The protein below binds the small molecule below.
Small molecule (SMILES): COC1=C(OC)C(=O)C(C/C=C(/C)CCC=C(C)CC/C=C(/C)CC/C=C(\C)CC/C=C(\C)CC/C=C(\C)CC/C=C(/C)CCC=C(C)CCC=C(C)CCC=C(C)C)=C(C)C1=O

Binding-site contacts:
Ligand atom C14 contacts residue ALA18 of chain 1.Z at 4.2 Å (hydrophobic).
Ligand atom C1 contacts residue THR21 of chain 1.Z at 4.2 Å.
Ligand atom O1 contacts residue ASP51 of chain 1.Z at 3.8 Å.
Ligand atom C8 contacts residue LEU55 of chain 1.Z at 3.6 Å (hydrophobic).
Ligand atom C2 contacts residue PHE224 of chain 1.Z at 4.0 Å (hydrophobic).
Ligand atom O1 contacts residue PHE224 of chain 1.Z at 4.1 Å.
Ligand atom C9 contacts residue ALA52 of chain 1.Z at 4.0 Å (hydrophobic).
Ligand atom CM2 contacts residue ARG25 of chain 1.Z at 3.5 Å.
Ligand atom C4 contacts residue PHE224 of chain 1.Z at 3.8 Å (hydrophobic).
Ligand atom C15 contacts residue MET225 of chain 1.Z at 3.5 Å (hydrophobic).
Ligand atom C14 contacts residue MET225 of chain 1.Z at 4.0 Å (hydrophobic).
Ligand atom C15 contacts residue LEU14 of chain 1.Z at 3.6 Å (hydrophobic).
Ligand atom C12 contacts residue MET225 of chain 1.Z at 3.6 Å (hydrophobic).
Ligand atom C8 contacts residue ALA52 of chain 1.Z at 4.2 Å (hydrophobic).
Ligand atom C13 contacts residue MET225 of chain 1.Z at 3.8 Å (hydrophobic).
Ligand atom O4 contacts residue PHE224 of chain 1.Z at 4.0 Å.
Ligand atom C14 contacts residue ALA52 of chain 1.Z at 4.1 Å (hydrophobic).
Ligand atom CM5 contacts residue PHE220 of chain 1.Z at 3.4 Å (hydrophobic).
Ligand atom C18 contacts residue LEU15 of chain 1.Z at 4.1 Å (hydrophobic).
Ligand atom C7 contacts residue LEU55 of chain 1.Z at 3.9 Å (hydrophobic).
Ligand atom O2 contacts residue ARG25 of chain 1.Z at 3.4 Å (salt-bridge).
Ligand atom C11 contacts residue MET225 of chain 1.Z at 4.1 Å (hydrophobic).
Ligand atom C6 contacts residue PHE224 of chain 1.Z at 3.4 Å (hydrophobic).
Ligand atom CM5 contacts residue PHE224 of chain 1.Z at 3.5 Å (hydrophobic).
Ligand atom C21 contacts residue LEU15 of chain 1.Z at 4.0 Å (hydrophobic).
Ligand atom C7 contacts residue PHE224 of chain 1.Z at 3.5 Å (hydrophobic).
Ligand atom CM2 contacts residue THR21 of chain 1.Z at 3.7 Å.
Ligand atom C13 contacts residue ALA52 of chain 1.Z at 3.6 Å (hydrophobic).
Ligand atom C5 contacts residue PHE224 of chain 1.Z at 3.5 Å (hydrophobic).
Ligand atom C10 contacts residue PRO48 of chain 1.Z at 3.6 Å (hydrophobic).
Ligand atom C1 contacts residue PHE224 of chain 1.Z at 3.6 Å (hydrophobic).
Ligand atom O1 contacts residue THR21 of chain 1.Z at 3.5 Å.
Ligand atom C8 contacts residue ASP51 of chain 1.Z at 3.8 Å.
Ligand atom C5 contacts residue LEU55 of chain 1.Z at 4.2 Å (hydrophobic).
Ligand atom C9 contacts residue PRO48 of chain 1.Z at 4.2 Å (hydrophobic).
Ligand atom C3 contacts residue PHE224 of chain 1.Z at 3.9 Å (hydrophobic).
Ligand atom CM5 contacts residue ALA221 of chain 1.Z at 4.2 Å (hydrophobic).
Ligand atom O4 contacts residue PHE220 of chain 1.Z at 3.4 Å.
Ligand atom CM5 contacts residue LEU55 of chain 1.Z at 3.6 Å (hydrophobic).
Ligand atom C15 contacts residue ALA18 of chain 1.Z at 3.6 Å (hydrophobic).

Sequence of chain 1.Z:
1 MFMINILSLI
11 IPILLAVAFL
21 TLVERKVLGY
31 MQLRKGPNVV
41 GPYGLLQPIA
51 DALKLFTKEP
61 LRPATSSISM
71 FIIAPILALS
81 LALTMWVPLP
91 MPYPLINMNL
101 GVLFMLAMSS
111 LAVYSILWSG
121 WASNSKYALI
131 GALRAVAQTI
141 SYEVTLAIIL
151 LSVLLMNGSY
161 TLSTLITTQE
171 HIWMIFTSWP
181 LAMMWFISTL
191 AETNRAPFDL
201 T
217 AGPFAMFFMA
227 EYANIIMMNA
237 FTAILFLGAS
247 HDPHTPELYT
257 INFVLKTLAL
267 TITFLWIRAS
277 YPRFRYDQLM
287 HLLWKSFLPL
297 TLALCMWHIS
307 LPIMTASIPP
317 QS